Binding-site contacts:
Ligand atom C7 contacts residue ASN82 of chain 1.C at 3.4 Å.
Ligand atom C1 contacts residue LYS81 of chain 1.C at 3.7 Å.
Ligand atom O7 contacts residue SER24 of chain 1.D at 2.8 Å (h-bond).
Ligand atom C3 contacts residue ASN82 of chain 1.C at 3.6 Å.
Ligand atom C7 contacts residue LYS81 of chain 1.C at 3.9 Å.
Ligand atom C2 contacts residue LYS81 of chain 1.C at 3.7 Å.
Ligand atom N2 contacts residue LYS81 of chain 1.C at 3.2 Å.
Ligand atom C8 contacts residue ASN82 of chain 1.C at 4.5 Å.
Ligand atom C2 contacts residue ASN82 of chain 1.C at 2.3 Å.
Ligand atom O7 contacts residue GLY23 of chain 1.D at 3.8 Å.
Ligand atom C8 contacts residue LYS81 of chain 1.C at 3.5 Å.
Ligand atom O7 contacts residue ASN82 of chain 1.C at 3.7 Å.
Ligand atom C3 contacts residue LYS81 of chain 1.C at 3.4 Å.
Ligand atom O3 contacts residue LYS81 of chain 1.C at 3.8 Å.
Ligand atom O5 contacts residue ASN82 of chain 1.C at 2.3 Å (h-bond).
Ligand atom N2 contacts residue ASN82 of chain 1.C at 2.7 Å (h-bond).
Ligand atom C5 contacts residue ASN82 of chain 1.C at 3.6 Å.
Ligand atom C7 contacts residue SER24 of chain 1.D at 3.5 Å.
Ligand atom C4 contacts residue ASN82 of chain 1.C at 4.1 Å.
Ligand atom C1 contacts residue ASN82 of chain 1.C at 1.4 Å.
Ligand atom C8 contacts residue SER24 of chain 1.D at 3.3 Å.

Sequence of chain 1.C:
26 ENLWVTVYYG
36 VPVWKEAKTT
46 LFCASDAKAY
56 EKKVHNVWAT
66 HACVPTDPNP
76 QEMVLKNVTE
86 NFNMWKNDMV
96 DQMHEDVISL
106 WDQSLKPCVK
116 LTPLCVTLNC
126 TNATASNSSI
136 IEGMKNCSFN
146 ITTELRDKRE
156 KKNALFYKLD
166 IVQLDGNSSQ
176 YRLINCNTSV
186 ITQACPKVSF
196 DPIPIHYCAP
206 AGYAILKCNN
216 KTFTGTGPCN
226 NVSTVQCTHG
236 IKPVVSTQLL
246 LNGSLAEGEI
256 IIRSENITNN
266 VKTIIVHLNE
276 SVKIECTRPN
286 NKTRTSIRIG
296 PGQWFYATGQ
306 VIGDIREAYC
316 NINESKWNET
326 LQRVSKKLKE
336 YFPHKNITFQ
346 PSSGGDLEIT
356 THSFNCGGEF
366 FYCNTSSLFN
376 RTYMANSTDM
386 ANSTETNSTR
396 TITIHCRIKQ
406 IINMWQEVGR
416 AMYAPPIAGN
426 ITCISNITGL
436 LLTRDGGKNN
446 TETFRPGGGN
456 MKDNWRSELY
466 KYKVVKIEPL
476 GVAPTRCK

A small-molecule ligand and the protein it binds are described below.
Small molecule (SMILES): CC(=O)N[C@H]1[C@H](O[C@H]2[C@H](O)[C@@H](NC(C)=O)CO[C@@H]2CO)O[C@H](CO)[C@@H](O)[C@@H]1O

Sequence of chain 1.D:
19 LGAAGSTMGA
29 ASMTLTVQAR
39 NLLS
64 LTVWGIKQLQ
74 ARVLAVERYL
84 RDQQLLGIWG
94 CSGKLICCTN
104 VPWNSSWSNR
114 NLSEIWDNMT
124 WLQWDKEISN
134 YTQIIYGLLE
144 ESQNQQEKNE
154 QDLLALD